Binding-site contacts:
Ligand atom C2 contacts residue ASN353 of chain 1.A at 2.5 Å.
Ligand atom O7 contacts residue SER349 of chain 1.A at 4.1 Å.
Ligand atom O7 contacts residue NAG1 of chain 1.O at 4.5 Å.
Ligand atom O7 contacts residue ASN353 of chain 1.A at 3.5 Å (h-bond).
Ligand atom C3 contacts residue ASN353 of chain 1.A at 3.9 Å.
Ligand atom C8 contacts residue NAG2 of chain 1.O at 3.6 Å.
Ligand atom C8 contacts residue NAG1 of chain 1.O at 4.4 Å.
Ligand atom C5 contacts residue ASN353 of chain 1.A at 3.8 Å.
Ligand atom C8 contacts residue SER349 of chain 1.A at 4.0 Å.
Ligand atom C3 contacts residue NAG2 of chain 1.O at 4.3 Å.
Ligand atom N2 contacts residue NAG2 of chain 1.O at 3.8 Å.
Ligand atom C4 contacts residue ASN353 of chain 1.A at 4.4 Å.
Ligand atom O5 contacts residue ASN353 of chain 1.A at 2.5 Å (h-bond).
Ligand atom C8 contacts residue ASN353 of chain 1.A at 4.0 Å.
Ligand atom O7 contacts residue NAG2 of chain 1.O at 4.5 Å.
Ligand atom C7 contacts residue ASN353 of chain 1.A at 3.4 Å.
Ligand atom C1 contacts residue ASN353 of chain 1.A at 1.5 Å.
Ligand atom C8 contacts residue GLN324 of chain 1.A at 3.7 Å.
Ligand atom O3 contacts residue NAG2 of chain 1.O at 3.4 Å.
Ligand atom N2 contacts residue ASN353 of chain 1.A at 3.0 Å (h-bond).
Ligand atom C7 contacts residue NAG2 of chain 1.O at 3.8 Å.

Sequence of chain 1.A:
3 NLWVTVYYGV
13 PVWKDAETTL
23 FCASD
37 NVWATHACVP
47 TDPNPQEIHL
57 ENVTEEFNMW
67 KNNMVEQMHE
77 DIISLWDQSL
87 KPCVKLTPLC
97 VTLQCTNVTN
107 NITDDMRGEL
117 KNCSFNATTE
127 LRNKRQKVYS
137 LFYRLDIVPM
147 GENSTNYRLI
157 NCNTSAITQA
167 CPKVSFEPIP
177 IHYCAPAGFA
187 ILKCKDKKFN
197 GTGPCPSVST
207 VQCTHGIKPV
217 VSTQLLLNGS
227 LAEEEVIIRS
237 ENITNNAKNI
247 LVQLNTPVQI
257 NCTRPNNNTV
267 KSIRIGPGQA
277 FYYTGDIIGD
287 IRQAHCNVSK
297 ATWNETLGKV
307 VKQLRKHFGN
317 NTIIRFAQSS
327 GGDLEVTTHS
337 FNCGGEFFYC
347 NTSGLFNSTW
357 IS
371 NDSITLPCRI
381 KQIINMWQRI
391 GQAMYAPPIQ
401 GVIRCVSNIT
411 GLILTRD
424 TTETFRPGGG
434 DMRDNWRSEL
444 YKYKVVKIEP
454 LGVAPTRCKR

A small-molecule ligand and the protein it binds are described below.
Small molecule (SMILES): CC(=O)N[C@@H]1[C@@H](O)[C@H](O)[C@@H](CO)O[C@H]1O